Sequence of chain 1.D:
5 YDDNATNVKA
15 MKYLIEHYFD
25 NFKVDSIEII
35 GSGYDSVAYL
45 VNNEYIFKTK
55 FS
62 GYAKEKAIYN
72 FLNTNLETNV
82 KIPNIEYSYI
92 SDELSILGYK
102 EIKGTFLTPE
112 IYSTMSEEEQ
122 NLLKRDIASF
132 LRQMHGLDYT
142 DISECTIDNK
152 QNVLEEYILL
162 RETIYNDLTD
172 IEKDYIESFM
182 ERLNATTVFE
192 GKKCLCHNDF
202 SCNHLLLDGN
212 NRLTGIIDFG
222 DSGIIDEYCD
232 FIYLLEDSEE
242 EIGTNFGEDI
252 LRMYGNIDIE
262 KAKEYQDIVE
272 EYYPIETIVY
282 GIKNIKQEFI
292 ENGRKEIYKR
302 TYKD

A small-molecule ligand and the protein it binds are described below.
Small molecule (SMILES): Nc1nc2c(ncn2[C@@H]2O[C@H](CO[P](=O)(O)O[P](=O)(O)CP(=O)(O)O)[C@@H](O)[C@H]2O)c(=O)[nH]1

Binding-site contacts:
Ligand atom O2G contacts residue HIS205 of chain 1.D at 3.6 Å (h-bond).
Ligand atom O1B contacts residue SER40 of chain 1.D at 3.0 Å (h-bond).
Ligand atom O2B contacts residue ASP219 of chain 1.D at 2.8 Å (salt-bridge).
Ligand atom O2G contacts residue MG1 of chain 1.X at 1.8 Å.
Ligand atom O6 contacts residue ILE103 of chain 1.D at 2.9 Å (h-bond).
Ligand atom O1B contacts residue LYS52 of chain 1.D at 3.2 Å.
Ligand atom O2B contacts residue MG1 of chain 1.Y at 1.9 Å.
Ligand atom N7 contacts residue ILE50 of chain 1.D at 3.7 Å.
Ligand atom O2A contacts residue HIS205 of chain 1.D at 3.4 Å (h-bond).
Ligand atom C6 contacts residue ILE103 of chain 1.D at 3.6 Å (hydrophobic).
Ligand atom PB contacts residue MG1 of chain 1.Y at 3.3 Å.
Ligand atom O3A contacts residue MG1 of chain 1.X at 3.6 Å.
Ligand atom PG contacts residue MG1 of chain 1.X at 3.2 Å.
Ligand atom N7 contacts residue TYR100 of chain 1.D at 2.7 Å (h-bond).
Ligand atom PG contacts residue MG1 of chain 1.Y at 3.0 Å.
Ligand atom PA contacts residue ASP219 of chain 1.D at 3.5 Å.
Ligand atom C3' contacts residue ILE218 of chain 1.D at 3.6 Å (hydrophobic).
Ligand atom O6 contacts residue TYR100 of chain 1.D at 3.5 Å.
Ligand atom N2 contacts residue ILE103 of chain 1.D at 3.2 Å (h-bond).
Ligand atom O2A contacts residue MG1 of chain 1.X at 1.9 Å.
Ligand atom C2 contacts residue ILE103 of chain 1.D at 3.5 Å (hydrophobic).
Ligand atom C3B contacts residue SER40 of chain 1.D at 3.6 Å.
Ligand atom N3 contacts residue PHE107 of chain 1.D at 3.5 Å.
Ligand atom O2B contacts residue LYS52 of chain 1.D at 3.1 Å (salt-bridge).
Ligand atom O2A contacts residue ASP219 of chain 1.D at 2.9 Å (salt-bridge).
Ligand atom O6 contacts residue ILE218 of chain 1.D at 3.7 Å.
Ligand atom C8 contacts residue TYR100 of chain 1.D at 3.4 Å (hydrophobic).
Ligand atom PA contacts residue MG1 of chain 1.X at 3.2 Å.
Ligand atom O2G contacts residue MG1 of chain 1.Y at 3.4 Å.
Ligand atom C8 contacts residue ILE218 of chain 1.D at 3.7 Å (hydrophobic).
Ligand atom O1A contacts residue LYS52 of chain 1.D at 2.8 Å (salt-bridge).
Ligand atom C5 contacts residue ILE50 of chain 1.D at 3.7 Å (hydrophobic).
Ligand atom O2G contacts residue ASP219 of chain 1.D at 2.7 Å (salt-bridge).
Ligand atom O3G contacts residue MG1 of chain 1.Y at 2.0 Å.
Ligand atom PG contacts residue ASP219 of chain 1.D at 3.4 Å.
Ligand atom C3B contacts residue MG1 of chain 1.Y at 3.6 Å.
Ligand atom O1A contacts residue ASP219 of chain 1.D at 3.3 Å.
Ligand atom N1 contacts residue ILE103 of chain 1.D at 2.8 Å (h-bond).
Ligand atom N1 contacts residue GLU102 of chain 1.D at 3.6 Å.
Ligand atom O3G contacts residue ASP219 of chain 1.D at 3.1 Å (salt-bridge).